Binding-site contacts:
Ligand atom N19 contacts residue TYR133 of chain 2.A at 3.0 Å (h-bond).
Ligand atom C11 contacts residue ILE148 of chain 2.A at 3.5 Å (hydrophobic).
Ligand atom C06 contacts residue LEU136 of chain 2.A at 4.2 Å (hydrophobic).
Ligand atom C16 contacts residue TYR133 of chain 2.A at 4.5 Å (hydrophobic).
Ligand atom C11 contacts residue TYR133 of chain 2.A at 4.5 Å (hydrophobic).
Ligand atom C02 contacts residue LEU136 of chain 2.A at 3.6 Å (hydrophobic).
Ligand atom N10 contacts residue ILE148 of chain 2.A at 4.4 Å.
Ligand atom C08 contacts residue GLN98 of chain 2.A at 3.8 Å.
Ligand atom C14 contacts residue ILE148 of chain 2.A at 4.0 Å (hydrophobic).
Ligand atom C15 contacts residue LEU136 of chain 2.A at 4.5 Å (hydrophobic).
Ligand atom C04 contacts residue ILE148 of chain 2.A at 4.4 Å (hydrophobic).
Ligand atom N18 contacts residue ASP102 of chain 2.A at 3.0 Å (salt-bridge).
Ligand atom C17 contacts residue ASP102 of chain 2.A at 3.8 Å.
Ligand atom C12 contacts residue ILE148 of chain 2.A at 4.2 Å (hydrophobic).
Ligand atom N13 contacts residue ILE148 of chain 2.A at 4.3 Å.
Ligand atom S09 contacts residue GLN98 of chain 2.A at 4.0 Å.
Ligand atom C12 contacts residue SER151 of chain 2.A at 3.8 Å.
Ligand atom S01 contacts residue ASP102 of chain 2.A at 3.3 Å (salt-bridge).
Ligand atom C12 contacts residue TYR133 of chain 2.A at 3.6 Å (hydrophobic).
Ligand atom C16 contacts residue LEU105 of chain 2.A at 4.1 Å (hydrophobic).
Ligand atom C16 contacts residue ASP102 of chain 2.A at 3.9 Å.
Ligand atom S01 contacts residue LEU105 of chain 2.A at 4.4 Å.
Ligand atom N19 contacts residue LEU105 of chain 2.A at 4.0 Å.
Ligand atom C17 contacts residue LEU105 of chain 2.A at 3.9 Å (hydrophobic).
Ligand atom C05 contacts residue ILE148 of chain 2.A at 3.8 Å (hydrophobic).
Ligand atom N18 contacts residue GLY106 of chain 2.A at 4.3 Å.
Ligand atom C15 contacts residue TYR133 of chain 2.A at 4.2 Å (hydrophobic).
Ligand atom C07 contacts residue LEU136 of chain 2.A at 3.7 Å (hydrophobic).
Ligand atom C17 contacts residue TYR133 of chain 2.A at 4.1 Å (hydrophobic).
Ligand atom C03 contacts residue LEU136 of chain 2.A at 3.9 Å (hydrophobic).
Ligand atom N19 contacts residue ASP109 of chain 2.A at 4.2 Å.
Ligand atom C06 contacts residue ILE148 of chain 2.A at 4.3 Å (hydrophobic).
Ligand atom N13 contacts residue ARG147 of chain 2.A at 3.8 Å.
Ligand atom N13 contacts residue SER151 of chain 2.A at 3.2 Å (h-bond).
Ligand atom C08 contacts residue ILE148 of chain 2.A at 4.3 Å (hydrophobic).
Ligand atom C04 contacts residue LEU136 of chain 2.A at 4.4 Å (hydrophobic).
Ligand atom S01 contacts residue LEU136 of chain 2.A at 4.0 Å.
Ligand atom N18 contacts residue LEU105 of chain 2.A at 3.7 Å.

This protein binds this small molecule.
Small molecule (SMILES): [H]/N=C(/N)c1cc2c(N[C@@H](C)CN)cc(CS)cc2s1

Sequence of chain 2.A:
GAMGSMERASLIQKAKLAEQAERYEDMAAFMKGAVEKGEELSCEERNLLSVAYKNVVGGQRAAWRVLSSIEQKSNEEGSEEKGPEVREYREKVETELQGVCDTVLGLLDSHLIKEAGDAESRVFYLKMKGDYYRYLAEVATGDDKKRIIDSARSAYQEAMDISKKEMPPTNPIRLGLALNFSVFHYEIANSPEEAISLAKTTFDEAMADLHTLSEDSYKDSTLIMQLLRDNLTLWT